A protein and the small-molecule ligand that binds it are described below.
Small molecule (SMILES): O=C(O)C(=O)CCCF

Sequence of chain 1.E:
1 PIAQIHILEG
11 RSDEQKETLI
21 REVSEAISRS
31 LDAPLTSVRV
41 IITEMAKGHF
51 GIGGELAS

Binding-site contacts:
Ligand atom C2 contacts residue ILE2 of chain 1.E at 3.6 Å (hydrophobic).
Ligand atom C3 contacts residue ILE2 of chain 1.E at 3.7 Å (hydrophobic).
Ligand atom F1 contacts residue PRO1 of chain 1.E at 3.1 Å.
Ligand atom O10 contacts residue SER37 of chain 1.E at 3.9 Å.
Ligand atom O10 contacts residue ILE2 of chain 1.E at 4.3 Å.
Ligand atom C4 contacts residue SER37 of chain 1.E at 3.5 Å.
Ligand atom O10 contacts residue ARG39 of chain 1.E at 4.2 Å.
Ligand atom C2 contacts residue PRO1 of chain 1.E at 2.5 Å (hydrophobic).
Ligand atom C6 contacts residue SER37 of chain 1.E at 4.1 Å.
Ligand atom C5 contacts residue PRO1 of chain 1.E at 3.7 Å (hydrophobic).
Ligand atom O7 contacts residue SER37 of chain 1.E at 4.2 Å.
Ligand atom O8 contacts residue ARG39 of chain 1.E at 4.0 Å.
Ligand atom O10 contacts residue PRO1 of chain 1.E at 4.0 Å.
Ligand atom C5 contacts residue SER37 of chain 1.E at 3.6 Å.
Ligand atom C3 contacts residue SER37 of chain 1.E at 3.7 Å.
Ligand atom C3 contacts residue PRO1 of chain 1.E at 1.3 Å (hydrophobic).
Ligand atom C4 contacts residue PRO1 of chain 1.E at 2.4 Å (hydrophobic).